Sequence of chain 1.E:
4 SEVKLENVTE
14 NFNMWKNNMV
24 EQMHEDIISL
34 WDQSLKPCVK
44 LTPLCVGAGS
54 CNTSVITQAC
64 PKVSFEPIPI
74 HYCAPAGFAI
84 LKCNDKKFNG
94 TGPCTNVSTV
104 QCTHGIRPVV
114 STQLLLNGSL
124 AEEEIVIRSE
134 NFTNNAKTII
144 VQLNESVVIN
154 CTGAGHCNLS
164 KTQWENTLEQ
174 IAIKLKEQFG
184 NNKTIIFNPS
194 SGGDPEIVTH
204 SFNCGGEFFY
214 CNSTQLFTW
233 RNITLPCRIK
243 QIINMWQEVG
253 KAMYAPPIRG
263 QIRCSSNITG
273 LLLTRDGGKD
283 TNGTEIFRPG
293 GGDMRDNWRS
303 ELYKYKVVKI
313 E

A small-molecule ligand and the protein it binds are described below.
Small molecule (SMILES): CC(=O)N[C@@H]1[C@@H](O)[C@H](O)[C@@H](CO)O[C@H]1O

Binding-site contacts:
Ligand atom N2 contacts residue ASN153 of chain 1.E at 2.8 Å (h-bond).
Ligand atom O6 contacts residue SER267 of chain 1.E at 4.5 Å.
Ligand atom C8 contacts residue ASN153 of chain 1.E at 2.9 Å.
Ligand atom O5 contacts residue SER267 of chain 1.E at 3.9 Å.
Ligand atom C4 contacts residue ASN153 of chain 1.E at 4.2 Å.
Ligand atom N2 contacts residue VAL151 of chain 1.E at 3.9 Å.
Ligand atom C3 contacts residue ASN153 of chain 1.E at 3.8 Å.
Ligand atom C8 contacts residue ASN161 of chain 1.E at 4.3 Å.
Ligand atom C1 contacts residue VAL151 of chain 1.E at 4.0 Å (hydrophobic).
Ligand atom C6 contacts residue SER267 of chain 1.E at 4.5 Å.
Ligand atom C1 contacts residue ASN153 of chain 1.E at 1.4 Å.
Ligand atom O5 contacts residue ASN153 of chain 1.E at 2.4 Å (h-bond).
Ligand atom C8 contacts residue VAL151 of chain 1.E at 3.9 Å (hydrophobic).
Ligand atom C7 contacts residue VAL151 of chain 1.E at 4.4 Å (hydrophobic).
Ligand atom C1 contacts residue SER267 of chain 1.E at 4.0 Å.
Ligand atom C5 contacts residue ASN153 of chain 1.E at 3.7 Å.
Ligand atom C7 contacts residue ASN153 of chain 1.E at 3.0 Å.
Ligand atom O7 contacts residue ASN153 of chain 1.E at 4.0 Å.
Ligand atom C2 contacts residue ASN153 of chain 1.E at 2.5 Å.
Ligand atom C5 contacts residue SER267 of chain 1.E at 4.0 Å.